Binding-site contacts:
Ligand atom B1 contacts residue ATP1 of chain 1.H at 1.4 Å.
Ligand atom B1 contacts residue THR458 of chain 1.A at 4.2 Å.
Ligand atom N1 contacts residue ATP1 of chain 1.H at 3.2 Å (h-bond).
Ligand atom C6 contacts residue ALA455 of chain 1.A at 4.3 Å (hydrophobic).
Ligand atom C15 contacts residue ATP1 of chain 1.H at 4.2 Å.
Ligand atom C4 contacts residue ATP1 of chain 1.H at 2.6 Å.
Ligand atom C1 contacts residue ATP1 of chain 1.H at 3.4 Å.
Ligand atom N2 contacts residue ATP1 of chain 1.H at 2.5 Å (h-bond).
Ligand atom B1 contacts residue MET294 of chain 1.A at 4.1 Å.
Ligand atom C4 contacts residue THR458 of chain 1.A at 4.4 Å.
Ligand atom C6 contacts residue GLY403 of chain 1.D at 3.9 Å.
Ligand atom S1 contacts residue ATP1 of chain 1.H at 3.2 Å (h-bond).
Ligand atom C16 contacts residue ARG429 of chain 1.A at 2.7 Å.
Ligand atom S1 contacts residue MET294 of chain 1.A at 3.3 Å.
Ligand atom C21 contacts residue GLY275 of chain 1.D at 3.5 Å.
Ligand atom O3 contacts residue MET294 of chain 1.A at 3.4 Å.
Ligand atom N2 contacts residue MET294 of chain 1.A at 4.0 Å.
Ligand atom C7 contacts residue PRO402 of chain 1.D at 4.2 Å (hydrophobic).
Ligand atom C6 contacts residue ATP1 of chain 1.H at 4.3 Å.
Ligand atom S1 contacts residue ARG429 of chain 1.A at 4.2 Å.
Ligand atom O3 contacts residue ARG429 of chain 1.A at 4.3 Å.
Ligand atom C2 contacts residue ATP1 of chain 1.H at 3.5 Å.
Ligand atom C17 contacts residue ARG429 of chain 1.A at 2.4 Å.
Ligand atom C5 contacts residue ALA455 of chain 1.A at 4.4 Å (hydrophobic).
Ligand atom C5 contacts residue ATP1 of chain 1.H at 3.1 Å.
Ligand atom C18 contacts residue ARG429 of chain 1.A at 2.8 Å.
Ligand atom C5 contacts residue THR458 of chain 1.A at 4.2 Å.
Ligand atom C18 contacts residue GLY275 of chain 1.D at 3.9 Å.
Ligand atom C7 contacts residue GLY403 of chain 1.D at 3.0 Å.
Ligand atom O2 contacts residue ATP1 of chain 1.H at 2.6 Å (h-bond).
Ligand atom O2 contacts residue ARG429 of chain 1.A at 4.4 Å.
Ligand atom C15 contacts residue ARG429 of chain 1.A at 3.1 Å.
Ligand atom C20 contacts residue ARG429 of chain 1.A at 3.4 Å.
Ligand atom C8 contacts residue GLY403 of chain 1.D at 3.9 Å.
Ligand atom O3 contacts residue ATP1 of chain 1.H at 3.9 Å.
Ligand atom C17 contacts residue GLY275 of chain 1.D at 3.9 Å.
Ligand atom C19 contacts residue ARG429 of chain 1.A at 3.4 Å.
Ligand atom C20 contacts residue ATP1 of chain 1.H at 4.3 Å.
Ligand atom O2 contacts residue MET294 of chain 1.A at 2.4 Å.
Ligand atom C21 contacts residue ARG429 of chain 1.A at 2.7 Å.

Sequence of chain 1.A:
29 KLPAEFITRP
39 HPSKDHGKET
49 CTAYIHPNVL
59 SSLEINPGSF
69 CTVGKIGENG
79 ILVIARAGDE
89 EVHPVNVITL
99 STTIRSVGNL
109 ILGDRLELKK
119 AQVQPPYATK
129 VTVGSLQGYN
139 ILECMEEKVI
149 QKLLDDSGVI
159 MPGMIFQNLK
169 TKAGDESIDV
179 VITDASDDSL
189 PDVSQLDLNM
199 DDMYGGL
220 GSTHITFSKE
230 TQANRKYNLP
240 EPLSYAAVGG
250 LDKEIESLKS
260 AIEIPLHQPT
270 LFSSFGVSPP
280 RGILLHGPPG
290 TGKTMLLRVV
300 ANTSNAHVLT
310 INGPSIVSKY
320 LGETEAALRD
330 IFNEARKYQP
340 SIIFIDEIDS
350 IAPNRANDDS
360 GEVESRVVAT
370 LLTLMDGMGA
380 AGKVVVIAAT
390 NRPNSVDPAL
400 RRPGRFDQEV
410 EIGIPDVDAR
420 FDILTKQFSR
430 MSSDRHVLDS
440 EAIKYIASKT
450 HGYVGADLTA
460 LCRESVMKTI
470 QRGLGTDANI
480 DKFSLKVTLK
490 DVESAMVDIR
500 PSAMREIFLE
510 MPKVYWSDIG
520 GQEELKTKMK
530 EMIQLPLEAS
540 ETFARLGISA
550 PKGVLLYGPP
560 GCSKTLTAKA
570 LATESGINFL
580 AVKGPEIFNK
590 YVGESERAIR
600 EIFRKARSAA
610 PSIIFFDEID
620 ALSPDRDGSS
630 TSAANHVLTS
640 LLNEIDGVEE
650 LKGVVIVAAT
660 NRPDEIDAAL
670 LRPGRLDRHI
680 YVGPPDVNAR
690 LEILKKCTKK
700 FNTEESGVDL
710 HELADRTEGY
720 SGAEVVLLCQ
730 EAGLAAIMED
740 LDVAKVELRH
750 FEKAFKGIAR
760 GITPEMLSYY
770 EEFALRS

Sequence of chain 1.D:
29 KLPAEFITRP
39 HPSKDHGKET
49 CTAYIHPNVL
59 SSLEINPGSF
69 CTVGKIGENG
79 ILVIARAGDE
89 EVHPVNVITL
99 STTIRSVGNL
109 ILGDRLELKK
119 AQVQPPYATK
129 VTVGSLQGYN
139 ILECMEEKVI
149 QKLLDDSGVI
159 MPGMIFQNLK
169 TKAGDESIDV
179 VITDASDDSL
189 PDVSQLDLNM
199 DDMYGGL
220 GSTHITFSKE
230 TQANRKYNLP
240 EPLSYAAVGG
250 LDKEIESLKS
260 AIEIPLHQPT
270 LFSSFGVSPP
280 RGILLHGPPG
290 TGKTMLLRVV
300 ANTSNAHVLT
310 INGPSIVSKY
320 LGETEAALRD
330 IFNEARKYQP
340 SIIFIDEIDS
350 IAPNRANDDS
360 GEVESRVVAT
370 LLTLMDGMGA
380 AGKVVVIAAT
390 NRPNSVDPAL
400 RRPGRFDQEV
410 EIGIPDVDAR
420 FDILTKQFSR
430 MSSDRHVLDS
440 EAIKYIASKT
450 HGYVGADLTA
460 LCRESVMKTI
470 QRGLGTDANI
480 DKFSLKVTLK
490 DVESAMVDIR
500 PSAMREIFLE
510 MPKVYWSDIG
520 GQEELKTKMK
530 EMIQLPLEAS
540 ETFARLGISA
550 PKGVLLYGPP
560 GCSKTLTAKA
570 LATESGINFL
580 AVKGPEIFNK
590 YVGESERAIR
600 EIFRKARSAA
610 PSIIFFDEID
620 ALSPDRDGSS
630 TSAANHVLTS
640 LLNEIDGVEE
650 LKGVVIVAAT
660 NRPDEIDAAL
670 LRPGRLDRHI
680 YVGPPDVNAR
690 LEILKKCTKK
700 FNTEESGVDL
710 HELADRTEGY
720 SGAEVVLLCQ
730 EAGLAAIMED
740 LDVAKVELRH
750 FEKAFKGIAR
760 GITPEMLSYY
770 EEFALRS

The protein below binds the small molecule below.
Small molecule (SMILES): Cc1ccc(S(=O)(=O)N2N=Cc3ccccc3B2O)cc1